This protein binds this small molecule.
Small molecule (SMILES): CC(=O)N[C@H]1[C@H](O[C@H]2[C@H](O)[C@@H](NC(C)=O)CO[C@@H]2CO)O[C@H](CO)[C@@H](O)[C@@H]1O

Binding-site contacts:
Ligand atom O7 contacts residue LEU922 of chain 1.C at 3.4 Å.
Ligand atom C6 contacts residue GLN926 of chain 1.C at 4.3 Å.
Ligand atom O4 contacts residue LEU922 of chain 1.C at 4.1 Å.
Ligand atom C8 contacts residue GLN926 of chain 1.C at 4.4 Å.
Ligand atom O6 contacts residue GLN926 of chain 1.C at 3.4 Å (h-bond).
Ligand atom C1 contacts residue ASN717 of chain 1.C at 1.4 Å.
Ligand atom C5 contacts residue LEU922 of chain 1.C at 3.8 Å (hydrophobic).
Ligand atom O7 contacts residue ASN717 of chain 1.C at 3.6 Å (h-bond).
Ligand atom O5 contacts residue ASN717 of chain 1.C at 2.4 Å (h-bond).
Ligand atom O6 contacts residue LEU922 of chain 1.C at 4.2 Å.
Ligand atom C4 contacts residue ASN717 of chain 1.C at 4.2 Å.
Ligand atom N2 contacts residue ASN717 of chain 1.C at 2.9 Å (h-bond).
Ligand atom C5 contacts residue ASN717 of chain 1.C at 3.7 Å.
Ligand atom N2 contacts residue GLN1071 of chain 1.C at 4.5 Å.
Ligand atom C7 contacts residue ASN717 of chain 1.C at 3.4 Å.
Ligand atom C3 contacts residue ASN717 of chain 1.C at 3.8 Å.
Ligand atom C2 contacts residue GLN1071 of chain 1.C at 4.2 Å.
Ligand atom C6 contacts residue LEU922 of chain 1.C at 3.7 Å (hydrophobic).
Ligand atom C8 contacts residue ASN925 of chain 1.C at 4.4 Å.
Ligand atom N2 contacts residue LEU922 of chain 1.C at 4.3 Å.
Ligand atom C8 contacts residue ASN717 of chain 1.C at 4.5 Å.
Ligand atom O6 contacts residue PHE718 of chain 1.C at 4.2 Å.
Ligand atom C1 contacts residue GLN1071 of chain 1.C at 4.1 Å.
Ligand atom C7 contacts residue LEU922 of chain 1.C at 3.4 Å (hydrophobic).
Ligand atom C8 contacts residue LEU922 of chain 1.C at 3.3 Å (hydrophobic).
Ligand atom C2 contacts residue ASN717 of chain 1.C at 2.4 Å.
Ligand atom O5 contacts residue GLN1071 of chain 1.C at 4.3 Å.

Sequence of chain 1.C:
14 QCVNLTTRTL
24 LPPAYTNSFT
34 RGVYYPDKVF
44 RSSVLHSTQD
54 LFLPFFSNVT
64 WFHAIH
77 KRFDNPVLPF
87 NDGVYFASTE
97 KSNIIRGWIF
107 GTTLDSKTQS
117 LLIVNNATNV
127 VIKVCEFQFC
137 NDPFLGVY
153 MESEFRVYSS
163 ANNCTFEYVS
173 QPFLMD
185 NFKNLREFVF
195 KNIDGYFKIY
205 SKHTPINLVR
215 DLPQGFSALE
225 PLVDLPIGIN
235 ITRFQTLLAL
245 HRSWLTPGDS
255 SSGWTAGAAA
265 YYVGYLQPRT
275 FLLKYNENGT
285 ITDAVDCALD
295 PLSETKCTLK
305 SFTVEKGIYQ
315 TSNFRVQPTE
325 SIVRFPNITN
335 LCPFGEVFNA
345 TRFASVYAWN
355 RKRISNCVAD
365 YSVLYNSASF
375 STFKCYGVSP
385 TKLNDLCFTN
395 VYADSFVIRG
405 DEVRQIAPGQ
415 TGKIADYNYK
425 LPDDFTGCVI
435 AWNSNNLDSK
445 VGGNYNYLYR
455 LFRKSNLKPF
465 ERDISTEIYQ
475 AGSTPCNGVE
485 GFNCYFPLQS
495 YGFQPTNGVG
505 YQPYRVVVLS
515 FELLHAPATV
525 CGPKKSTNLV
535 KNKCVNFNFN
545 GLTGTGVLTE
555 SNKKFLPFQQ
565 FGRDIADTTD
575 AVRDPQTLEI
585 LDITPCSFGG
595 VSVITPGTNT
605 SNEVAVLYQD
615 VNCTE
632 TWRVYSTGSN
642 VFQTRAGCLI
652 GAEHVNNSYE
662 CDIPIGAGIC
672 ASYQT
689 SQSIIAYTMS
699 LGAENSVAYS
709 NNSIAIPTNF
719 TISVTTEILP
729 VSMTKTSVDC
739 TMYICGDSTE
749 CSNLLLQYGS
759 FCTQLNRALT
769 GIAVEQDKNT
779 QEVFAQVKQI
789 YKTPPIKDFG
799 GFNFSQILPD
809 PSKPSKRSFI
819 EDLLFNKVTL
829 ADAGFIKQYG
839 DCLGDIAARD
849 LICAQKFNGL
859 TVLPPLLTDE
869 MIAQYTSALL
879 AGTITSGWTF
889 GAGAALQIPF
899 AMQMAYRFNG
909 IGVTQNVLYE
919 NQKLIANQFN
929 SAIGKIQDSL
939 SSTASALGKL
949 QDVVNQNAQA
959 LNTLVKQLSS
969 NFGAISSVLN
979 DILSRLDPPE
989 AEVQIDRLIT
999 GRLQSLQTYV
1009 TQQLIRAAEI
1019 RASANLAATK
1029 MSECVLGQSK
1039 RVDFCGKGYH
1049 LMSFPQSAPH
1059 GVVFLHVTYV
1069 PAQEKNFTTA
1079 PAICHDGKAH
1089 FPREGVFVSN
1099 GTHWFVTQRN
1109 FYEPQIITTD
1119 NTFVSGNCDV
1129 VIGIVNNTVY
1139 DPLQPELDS